Sequence of chain 1.A:
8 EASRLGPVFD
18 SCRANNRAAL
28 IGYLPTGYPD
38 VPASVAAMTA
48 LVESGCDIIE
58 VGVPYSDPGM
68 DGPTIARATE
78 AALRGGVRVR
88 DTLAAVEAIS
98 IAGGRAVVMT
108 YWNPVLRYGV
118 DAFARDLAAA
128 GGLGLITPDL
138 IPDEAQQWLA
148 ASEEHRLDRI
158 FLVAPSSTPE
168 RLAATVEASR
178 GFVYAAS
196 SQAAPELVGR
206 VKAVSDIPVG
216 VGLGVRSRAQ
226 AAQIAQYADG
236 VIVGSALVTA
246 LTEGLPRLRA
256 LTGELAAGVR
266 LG

A protein and the small-molecule ligand that binds it are described below.
Small molecule (SMILES): Cc1cc(F)c(-c2ccc([C@H]3[C@H](C#N)N[C@H]3CF)cc2)c(F)c1

Binding-site contacts:
Ligand atom C35 contacts residue PHE202 of chain 1.B at 3.5 Å (hydrophobic).
Ligand atom C6 contacts residue HIS294 of chain 1.B at 3.8 Å.
Ligand atom C9 contacts residue TYR200 of chain 1.B at 3.9 Å (hydrophobic).
Ligand atom C11 contacts residue PHE202 of chain 1.B at 3.6 Å (hydrophobic).
Ligand atom C13 contacts residue PHE188 of chain 1.B at 3.8 Å (hydrophobic).
Ligand atom F2 contacts residue PHE188 of chain 1.B at 3.3 Å.
Ligand atom C2 contacts residue PHE188 of chain 1.B at 3.6 Å (hydrophobic).
Ligand atom C17 contacts residue PHE188 of chain 1.B at 3.9 Å (hydrophobic).
Ligand atom C8 contacts residue PRO208 of chain 1.B at 3.6 Å (hydrophobic).
Ligand atom C16 contacts residue ASN185 of chain 1.B at 3.6 Å.
Ligand atom C16 contacts residue ASP64 of chain 1.A at 3.8 Å.
Ligand atom C4 contacts residue PHE188 of chain 1.B at 3.6 Å (hydrophobic).
Ligand atom C35 contacts residue PHE211 of chain 1.B at 3.5 Å (hydrophobic).
Ligand atom C5 contacts residue PHE188 of chain 1.B at 3.5 Å (hydrophobic).
Ligand atom C10 contacts residue TYR200 of chain 1.B at 3.7 Å (hydrophobic).
Ligand atom F2 contacts residue LEU34 of chain 1.B at 3.3 Å.
Ligand atom C3 contacts residue PHE188 of chain 1.B at 3.5 Å (hydrophobic).
Ligand atom C11 contacts residue PRO208 of chain 1.B at 3.8 Å (hydrophobic).
Ligand atom N2 contacts residue MET67 of chain 1.A at 3.3 Å.
Ligand atom C16 contacts residue HIS294 of chain 1.B at 3.3 Å.
Ligand atom C4 contacts residue GLY295 of chain 1.B at 3.7 Å.
Ligand atom N1 contacts residue ACT1 of chain 1.W at 3.0 Å (h-bond).
Ligand atom C15 contacts residue ACT1 of chain 1.W at 3.8 Å.
Ligand atom C4 contacts residue HIS294 of chain 1.B at 3.8 Å.
Ligand atom C12 contacts residue HIS294 of chain 1.B at 3.7 Å.
Ligand atom N2 contacts residue ASP136 of chain 1.A at 3.8 Å.
Ligand atom C14 contacts residue GLY66 of chain 1.A at 3.8 Å.
Ligand atom C9 contacts residue PRO208 of chain 1.B at 3.4 Å (hydrophobic).
Ligand atom F3 contacts residue HIS294 of chain 1.B at 2.8 Å.
Ligand atom N2 contacts residue PHE188 of chain 1.B at 3.7 Å.
Ligand atom F1 contacts residue ILE184 of chain 1.B at 3.2 Å.
Ligand atom C6 contacts residue PHE188 of chain 1.B at 3.4 Å (hydrophobic).
Ligand atom N2 contacts residue TYR108 of chain 1.A at 3.5 Å.
Ligand atom F1 contacts residue HIS294 of chain 1.B at 3.2 Å.
Ligand atom N1 contacts residue ASP64 of chain 1.A at 3.3 Å (salt-bridge).
Ligand atom C14 contacts residue ASP64 of chain 1.A at 3.2 Å.
Ligand atom F3 contacts residue ACT1 of chain 1.W at 3.6 Å.
Ligand atom C10 contacts residue PRO208 of chain 1.B at 3.5 Å (hydrophobic).
Ligand atom C1 contacts residue HIS294 of chain 1.B at 3.7 Å.
Ligand atom C1 contacts residue PHE188 of chain 1.B at 3.3 Å (hydrophobic).

Sequence of chain 1.B:
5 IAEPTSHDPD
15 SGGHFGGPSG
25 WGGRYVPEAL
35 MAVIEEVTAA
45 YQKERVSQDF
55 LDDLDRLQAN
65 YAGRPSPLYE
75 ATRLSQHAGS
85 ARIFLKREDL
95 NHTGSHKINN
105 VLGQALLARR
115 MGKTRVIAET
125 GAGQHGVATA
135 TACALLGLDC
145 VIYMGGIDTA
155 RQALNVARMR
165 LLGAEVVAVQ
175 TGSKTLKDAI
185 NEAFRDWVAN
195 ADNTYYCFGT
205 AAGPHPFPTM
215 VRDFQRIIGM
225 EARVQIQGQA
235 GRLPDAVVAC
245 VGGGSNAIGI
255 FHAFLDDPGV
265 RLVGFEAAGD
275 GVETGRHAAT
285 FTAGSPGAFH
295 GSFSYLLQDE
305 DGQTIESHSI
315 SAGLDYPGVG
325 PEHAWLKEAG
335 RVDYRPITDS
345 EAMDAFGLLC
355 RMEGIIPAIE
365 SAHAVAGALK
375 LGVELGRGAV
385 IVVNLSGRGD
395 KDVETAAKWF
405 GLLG